Sequence of chain 2.A:
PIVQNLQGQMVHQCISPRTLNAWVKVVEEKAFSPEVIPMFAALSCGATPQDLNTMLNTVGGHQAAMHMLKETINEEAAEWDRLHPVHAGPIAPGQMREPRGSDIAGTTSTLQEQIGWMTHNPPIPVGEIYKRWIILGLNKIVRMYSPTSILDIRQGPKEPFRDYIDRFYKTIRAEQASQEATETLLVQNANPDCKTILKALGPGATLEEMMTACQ

Binding-site contacts:
Ligand atom C6 contacts residue ASN57 of chain 6.A at 3.5 Å.
Ligand atom C16 contacts residue ASN53 of chain 6.A at 3.8 Å.
Ligand atom C9 contacts residue LEU56 of chain 6.A at 3.7 Å (hydrophobic).
Ligand atom C12 contacts residue LYS70 of chain 6.A at 3.6 Å.
Ligand atom C2 contacts residue GLN63 of chain 6.A at 3.6 Å.
Ligand atom N4 contacts residue ASN57 of chain 6.A at 2.6 Å (h-bond).
Ligand atom C26 contacts residue LYS70 of chain 6.A at 3.2 Å.
Ligand atom C23 contacts residue LYS70 of chain 6.A at 3.8 Å.
Ligand atom C7 contacts residue ASN57 of chain 6.A at 3.8 Å.
Ligand atom C6 contacts residue ASN53 of chain 6.A at 3.5 Å.
Ligand atom C8 contacts residue ASN57 of chain 6.A at 3.2 Å.
Ligand atom C31 contacts residue LYS70 of chain 6.A at 3.5 Å.
Ligand atom C27 contacts residue ARG173 of chain 2.A at 3.7 Å.
Ligand atom C10 contacts residue MET66 of chain 6.A at 3.4 Å (hydrophobic).
Ligand atom C11 contacts residue LYS70 of chain 6.A at 3.4 Å.
Ligand atom C22 contacts residue ASN53 of chain 6.A at 3.6 Å.
Ligand atom O24 contacts residue LYS70 of chain 6.A at 3.1 Å (salt-bridge).
Ligand atom C16 contacts residue THR107 of chain 6.A at 3.3 Å.
Ligand atom C11 contacts residue MET66 of chain 6.A at 3.8 Å (hydrophobic).
Ligand atom C8 contacts residue LEU56 of chain 6.A at 3.5 Å (hydrophobic).
Ligand atom C21 contacts residue THR107 of chain 6.A at 3.7 Å.
Ligand atom C23 contacts residue ASN57 of chain 6.A at 3.4 Å.
Ligand atom C32 contacts residue GLN63 of chain 6.A at 3.4 Å.
Ligand atom C31 contacts residue SER178 of chain 2.A at 3.3 Å.
Ligand atom C2 contacts residue ARG173 of chain 2.A at 3.7 Å.
Ligand atom C22 contacts residue TYR130 of chain 6.A at 3.5 Å (hydrophobic).
Ligand atom C25 contacts residue ASN57 of chain 6.A at 3.3 Å.
Ligand atom O14 contacts residue ASN57 of chain 6.A at 3.0 Å (h-bond).
Ligand atom C1 contacts residue LYS70 of chain 6.A at 3.5 Å.
Ligand atom C27 contacts residue LYS70 of chain 6.A at 3.4 Å.
Ligand atom N3 contacts residue ARG173 of chain 2.A at 3.7 Å.
Ligand atom C22 contacts residue ALA105 of chain 6.A at 3.8 Å (hydrophobic).
Ligand atom N3 contacts residue GLN63 of chain 6.A at 3.0 Å (h-bond).
Ligand atom C22 contacts residue THR107 of chain 6.A at 3.4 Å.
Ligand atom C30 contacts residue SER178 of chain 2.A at 3.8 Å.
Ligand atom C18 contacts residue THR107 of chain 6.A at 3.6 Å.
Ligand atom C5 contacts residue ASN57 of chain 6.A at 3.6 Å.
Ligand atom C21 contacts residue TYR130 of chain 6.A at 3.6 Å (hydrophobic).
Ligand atom C32 contacts residue ARG173 of chain 2.A at 3.7 Å.
Ligand atom C17 contacts residue THR107 of chain 6.A at 3.3 Å.

Sequence of chain 6.A:
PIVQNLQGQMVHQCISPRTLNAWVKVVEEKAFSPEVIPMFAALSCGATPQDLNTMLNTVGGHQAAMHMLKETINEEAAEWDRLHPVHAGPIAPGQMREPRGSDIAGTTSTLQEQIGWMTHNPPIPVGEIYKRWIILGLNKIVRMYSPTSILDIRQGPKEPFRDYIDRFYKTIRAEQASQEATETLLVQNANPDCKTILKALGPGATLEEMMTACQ

The protein below binds the small molecule below.
Small molecule (SMILES): Cc1[nH]c2ccccc2c1CC(=O)N[C@@H](Cc1ccccc1)C(=O)N(C)c1ccccc1